Binding-site contacts:
Ligand atom CA contacts residue LYS198 of chain 1.E at 4.1 Å.
Ligand atom O2A contacts residue ALA199 of chain 1.E at 4.4 Å.
Ligand atom O1A contacts residue ALA208 of chain 1.E at 3.7 Å.
Ligand atom C6 contacts residue LYS198 of chain 1.E at 4.5 Å.
Ligand atom C2 contacts residue ALA202 of chain 1.E at 3.8 Å (hydrophobic).
Ligand atom C4 contacts residue ALA202 of chain 1.E at 4.3 Å (hydrophobic).
Ligand atom C1 contacts residue ALA202 of chain 1.E at 4.2 Å (hydrophobic).
Ligand atom O2A contacts residue LYS198 of chain 1.E at 3.6 Å.
Ligand atom C1 contacts residue LYS198 of chain 1.E at 4.3 Å.
Ligand atom O1A contacts residue LYS198 of chain 1.E at 4.3 Å.
Ligand atom C3 contacts residue ALA202 of chain 1.E at 3.9 Å (hydrophobic).
Ligand atom C5 contacts residue ALA199 of chain 1.E at 4.1 Å (hydrophobic).
Ligand atom C6 contacts residue ALA199 of chain 1.E at 3.9 Å (hydrophobic).
Ligand atom O2B contacts residue ARG203 of chain 1.E at 4.3 Å.
Ligand atom C8 contacts residue ARG203 of chain 1.E at 3.9 Å.

A small-molecule ligand and the protein it binds are described below.
Small molecule (SMILES): O=C(O)c1ccc(C(=O)NCCO)cc1

Sequence of chain 1.E:
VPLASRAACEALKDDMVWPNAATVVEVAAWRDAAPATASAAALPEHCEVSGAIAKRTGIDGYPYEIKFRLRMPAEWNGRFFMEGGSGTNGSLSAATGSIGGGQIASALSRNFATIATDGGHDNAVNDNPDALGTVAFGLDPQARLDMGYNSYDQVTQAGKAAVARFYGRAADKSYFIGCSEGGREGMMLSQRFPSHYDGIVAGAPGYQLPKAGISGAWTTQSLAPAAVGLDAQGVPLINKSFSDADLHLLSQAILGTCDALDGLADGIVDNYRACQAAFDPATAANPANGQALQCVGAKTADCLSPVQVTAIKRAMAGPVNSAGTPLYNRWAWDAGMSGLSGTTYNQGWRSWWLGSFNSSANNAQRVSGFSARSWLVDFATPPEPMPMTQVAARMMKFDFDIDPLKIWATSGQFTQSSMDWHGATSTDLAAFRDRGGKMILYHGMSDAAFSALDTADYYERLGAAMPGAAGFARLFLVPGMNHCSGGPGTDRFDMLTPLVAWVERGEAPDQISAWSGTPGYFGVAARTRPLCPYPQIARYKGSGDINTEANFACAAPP